Binding-site contacts:
Ligand atom O6 contacts residue ASN263 of chain 1.L at 4.3 Å.
Ligand atom C8 contacts residue SER379 of chain 1.L at 4.3 Å.
Ligand atom O7 contacts residue ASN263 of chain 1.L at 2.7 Å (h-bond).
Ligand atom N2 contacts residue ASN263 of chain 1.L at 2.9 Å (h-bond).
Ligand atom C1 contacts residue ASN263 of chain 1.L at 1.4 Å.
Ligand atom O6 contacts residue VAL412 of chain 1.L at 3.3 Å.
Ligand atom O5 contacts residue ASN263 of chain 1.L at 2.4 Å (h-bond).
Ligand atom C7 contacts residue ASN263 of chain 1.L at 3.0 Å.
Ligand atom C3 contacts residue ASN263 of chain 1.L at 3.8 Å.
Ligand atom C5 contacts residue ASN263 of chain 1.L at 3.7 Å.
Ligand atom C8 contacts residue SER301 of chain 1.L at 4.2 Å.
Ligand atom C8 contacts residue ASN263 of chain 1.L at 4.3 Å.
Ligand atom C4 contacts residue ASN263 of chain 1.L at 4.2 Å.
Ligand atom O5 contacts residue VAL412 of chain 1.L at 4.4 Å.
Ligand atom C2 contacts residue ASN263 of chain 1.L at 2.4 Å.

Sequence of chain 1.L:
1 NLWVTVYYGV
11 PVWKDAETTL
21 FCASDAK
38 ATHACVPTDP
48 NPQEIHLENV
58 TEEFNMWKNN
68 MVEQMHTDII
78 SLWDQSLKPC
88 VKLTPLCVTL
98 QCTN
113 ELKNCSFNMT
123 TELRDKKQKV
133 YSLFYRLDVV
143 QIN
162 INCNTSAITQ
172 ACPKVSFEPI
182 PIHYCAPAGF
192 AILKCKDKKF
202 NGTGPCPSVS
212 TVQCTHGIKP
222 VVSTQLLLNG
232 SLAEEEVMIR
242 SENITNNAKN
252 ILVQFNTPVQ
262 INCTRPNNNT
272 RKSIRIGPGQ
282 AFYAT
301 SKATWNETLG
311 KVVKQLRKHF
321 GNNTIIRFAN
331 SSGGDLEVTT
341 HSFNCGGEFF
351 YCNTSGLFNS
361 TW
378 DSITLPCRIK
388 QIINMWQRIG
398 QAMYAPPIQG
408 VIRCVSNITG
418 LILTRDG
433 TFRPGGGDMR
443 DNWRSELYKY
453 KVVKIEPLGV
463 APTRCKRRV

The small molecule below binds the protein below.
Small molecule (SMILES): CC(=O)N[C@@H]1[C@@H](O)[C@H](O)[C@@H](CO)O[C@H]1O